Binding-site contacts:
Ligand atom C5 contacts residue ASN17 of chain 1.A at 3.8 Å.
Ligand atom C3 contacts residue ASN17 of chain 1.A at 3.9 Å.
Ligand atom C1 contacts residue ASN17 of chain 1.A at 1.5 Å.
Ligand atom C1 contacts residue ASN137 of chain 1.A at 3.9 Å.
Ligand atom C2 contacts residue ASN17 of chain 1.A at 2.5 Å.
Ligand atom O5 contacts residue ASN17 of chain 1.A at 2.5 Å (h-bond).
Ligand atom O5 contacts residue ASN137 of chain 1.A at 4.1 Å.
Ligand atom C5 contacts residue ASN137 of chain 1.A at 4.4 Å.
Ligand atom N2 contacts residue ASN17 of chain 1.A at 2.9 Å (h-bond).
Ligand atom C8 contacts residue CYS15 of chain 1.A at 3.3 Å (hydrophobic).
Ligand atom C7 contacts residue ASN17 of chain 1.A at 3.2 Å.
Ligand atom C8 contacts residue VAL16 of chain 1.A at 4.1 Å (hydrophobic).
Ligand atom C4 contacts residue ASN17 of chain 1.A at 4.3 Å.
Ligand atom O7 contacts residue ASN17 of chain 1.A at 3.2 Å (h-bond).
Ligand atom C8 contacts residue ASN17 of chain 1.A at 4.0 Å.

The protein below binds the small molecule below.
Small molecule (SMILES): CC(=O)N[C@@H]1[C@@H](O)[C@H](O)[C@@H](CO)O[C@H]1O

Sequence of chain 1.A:
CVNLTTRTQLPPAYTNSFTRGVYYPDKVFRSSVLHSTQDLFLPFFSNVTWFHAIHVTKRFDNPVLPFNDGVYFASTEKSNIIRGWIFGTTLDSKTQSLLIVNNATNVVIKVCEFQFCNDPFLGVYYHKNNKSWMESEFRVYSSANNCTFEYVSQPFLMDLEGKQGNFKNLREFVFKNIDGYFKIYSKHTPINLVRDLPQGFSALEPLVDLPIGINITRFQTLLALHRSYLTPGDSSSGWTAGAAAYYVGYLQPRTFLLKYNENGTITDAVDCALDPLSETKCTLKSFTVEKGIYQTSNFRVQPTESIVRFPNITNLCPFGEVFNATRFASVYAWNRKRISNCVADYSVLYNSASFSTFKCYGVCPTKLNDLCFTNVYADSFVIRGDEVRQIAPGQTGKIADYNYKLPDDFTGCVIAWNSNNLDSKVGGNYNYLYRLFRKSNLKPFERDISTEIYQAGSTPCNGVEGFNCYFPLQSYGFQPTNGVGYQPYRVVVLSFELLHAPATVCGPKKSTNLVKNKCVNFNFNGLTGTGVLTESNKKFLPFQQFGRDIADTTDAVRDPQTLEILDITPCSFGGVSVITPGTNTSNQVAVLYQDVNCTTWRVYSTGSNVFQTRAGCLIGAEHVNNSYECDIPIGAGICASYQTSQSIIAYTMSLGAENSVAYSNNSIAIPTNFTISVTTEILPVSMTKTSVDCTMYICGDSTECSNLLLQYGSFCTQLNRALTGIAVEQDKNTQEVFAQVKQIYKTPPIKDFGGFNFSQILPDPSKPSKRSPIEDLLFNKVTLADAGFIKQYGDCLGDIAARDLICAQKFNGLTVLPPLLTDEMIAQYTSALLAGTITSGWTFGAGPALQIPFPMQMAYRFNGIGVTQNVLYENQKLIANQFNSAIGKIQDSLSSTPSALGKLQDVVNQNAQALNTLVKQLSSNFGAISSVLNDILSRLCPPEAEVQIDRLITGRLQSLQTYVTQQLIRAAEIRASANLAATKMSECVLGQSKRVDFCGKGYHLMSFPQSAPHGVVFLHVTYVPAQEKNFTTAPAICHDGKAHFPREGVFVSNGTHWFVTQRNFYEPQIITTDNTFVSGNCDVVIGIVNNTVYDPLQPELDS